Sequence of chain 1.A:
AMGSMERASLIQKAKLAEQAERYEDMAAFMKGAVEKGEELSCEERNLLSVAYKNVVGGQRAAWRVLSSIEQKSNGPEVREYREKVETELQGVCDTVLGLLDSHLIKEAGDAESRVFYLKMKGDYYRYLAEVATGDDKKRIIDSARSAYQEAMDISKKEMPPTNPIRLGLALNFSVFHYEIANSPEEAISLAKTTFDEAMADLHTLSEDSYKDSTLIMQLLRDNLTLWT

The small molecule below binds the protein below.
Small molecule (SMILES): O=C(COc1ccccc1P(=O)(O)O)Nc1cccc(C(F)(F)F)c1

Binding-site contacts:
Ligand atom CAR contacts residue ARG133 of chain 1.A at 4.1 Å.
Ligand atom PAV contacts residue TYR134 of chain 1.A at 3.9 Å.
Ligand atom OAW contacts residue ARG133 of chain 1.A at 2.9 Å (salt-bridge).
Ligand atom OAW contacts residue ARG60 of chain 1.A at 4.2 Å.
Ligand atom CAH contacts residue ARG60 of chain 1.A at 4.3 Å.
Ligand atom OAW contacts residue TYR134 of chain 1.A at 2.7 Å (h-bond).
Ligand atom CAR contacts residue ASN179 of chain 1.A at 3.3 Å.
Ligand atom PAV contacts residue ARG133 of chain 1.A at 3.7 Å.
Ligand atom FAM contacts residue ALA61 of chain 1.A at 3.0 Å.
Ligand atom CAK contacts residue ARG64 of chain 1.A at 3.8 Å.
Ligand atom NAC contacts residue ARG60 of chain 1.A at 4.2 Å.
Ligand atom FAL contacts residue ALA61 of chain 1.A at 3.3 Å.
Ligand atom CAI contacts residue ARG60 of chain 1.A at 3.8 Å.
Ligand atom CAI contacts residue GLY57 of chain 1.A at 3.7 Å.
Ligand atom OAY contacts residue TYR134 of chain 1.A at 4.1 Å.
Ligand atom CAK contacts residue ALA61 of chain 1.A at 3.9 Å (hydrophobic).
Ligand atom CAH contacts residue GLY57 of chain 1.A at 3.5 Å.
Ligand atom CAG contacts residue ARG64 of chain 1.A at 4.1 Å.
Ligand atom FAN contacts residue ARG64 of chain 1.A at 3.3 Å.
Ligand atom CAQ contacts residue ARG133 of chain 1.A at 4.4 Å.
Ligand atom CAT contacts residue VAL182 of chain 1.A at 3.8 Å (hydrophobic).
Ligand atom CAF contacts residue ARG64 of chain 1.A at 3.7 Å.
Ligand atom OAX contacts residue ARG60 of chain 1.A at 3.1 Å (salt-bridge).
Ligand atom CAJ contacts residue ARG60 of chain 1.A at 3.4 Å.
Ligand atom OAY contacts residue ARG133 of chain 1.A at 2.8 Å (salt-bridge).
Ligand atom CAS contacts residue ASN179 of chain 1.A at 3.2 Å.
Ligand atom FAL contacts residue ARG60 of chain 1.A at 3.6 Å.
Ligand atom CAS contacts residue LEU178 of chain 1.A at 3.8 Å (hydrophobic).
Ligand atom OAY contacts residue ARG60 of chain 1.A at 2.8 Å (salt-bridge).
Ligand atom FAL contacts residue ARG64 of chain 1.A at 3.2 Å.
Ligand atom CAS contacts residue VAL182 of chain 1.A at 3.9 Å (hydrophobic).
Ligand atom CAT contacts residue LEU178 of chain 1.A at 4.0 Å (hydrophobic).
Ligand atom OAX contacts residue TYR134 of chain 1.A at 4.1 Å.
Ligand atom CAU contacts residue VAL182 of chain 1.A at 4.2 Å (hydrophobic).
Ligand atom CAR contacts residue VAL182 of chain 1.A at 4.4 Å (hydrophobic).
Ligand atom CAT contacts residue ASN230 of chain 1.A at 4.4 Å.
Ligand atom OAW contacts residue ASN179 of chain 1.A at 4.2 Å.
Ligand atom CAE contacts residue ARG60 of chain 1.A at 3.9 Å.
Ligand atom CAH contacts residue ALA61 of chain 1.A at 4.3 Å (hydrophobic).
Ligand atom PAV contacts residue ARG60 of chain 1.A at 3.8 Å.